Sequence of chain 1.A:
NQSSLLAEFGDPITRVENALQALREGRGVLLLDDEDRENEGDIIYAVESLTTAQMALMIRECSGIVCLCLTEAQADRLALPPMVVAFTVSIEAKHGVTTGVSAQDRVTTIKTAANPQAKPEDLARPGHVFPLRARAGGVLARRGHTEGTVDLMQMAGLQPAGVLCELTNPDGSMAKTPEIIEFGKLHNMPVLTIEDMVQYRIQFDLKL

Sequence of chain 2.A:
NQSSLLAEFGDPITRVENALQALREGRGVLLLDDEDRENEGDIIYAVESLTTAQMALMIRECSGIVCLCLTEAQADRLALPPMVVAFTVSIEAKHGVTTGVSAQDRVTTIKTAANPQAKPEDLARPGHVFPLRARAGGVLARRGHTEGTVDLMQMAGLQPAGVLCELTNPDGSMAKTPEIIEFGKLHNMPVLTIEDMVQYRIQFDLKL

Binding-site contacts:
Ligand atom C03 contacts residue N4O1 of chain 2.C at 1.3 Å.
Ligand atom C11 contacts residue N4O1 of chain 2.C at 1.8 Å.
Ligand atom O10 contacts residue FMT1 of chain 2.D at 2.1 Å.
Ligand atom P06 contacts residue MN1 of chain 2.E at 3.2 Å.
Ligand atom O12 contacts residue N4O1 of chain 2.C at 2.9 Å (h-bond).
Ligand atom O10 contacts residue MN1 of chain 2.E at 1.8 Å.
Ligand atom O08 contacts residue MN1 of chain 2.E at 2.2 Å.
Ligand atom O13 contacts residue FMT1 of chain 2.D at 2.4 Å (h-bond).
Ligand atom C11 contacts residue GLU175 of chain 2.A at 3.2 Å.
Ligand atom C01 contacts residue GLU175 of chain 2.A at 2.8 Å.
Ligand atom C11 contacts residue FMT1 of chain 2.D at 1.8 Å.
Ligand atom C03 contacts residue MN1 of chain 2.E at 3.0 Å.
Ligand atom O12 contacts residue FMT1 of chain 2.D at 0.7 Å.
Ligand atom O08 contacts residue N4O1 of chain 2.C at 0.2 Å (h-bond).
Ligand atom O07 contacts residue N4O1 of chain 2.C at 0.6 Å (h-bond).
Ligand atom C02 contacts residue MN1 of chain 2.E at 3.1 Å.
Ligand atom O09 contacts residue N4O1 of chain 2.C at 0.7 Å (h-bond).
Ligand atom O07 contacts residue FMT1 of chain 2.D at 2.9 Å (h-bond).
Ligand atom O14 contacts residue N4O1 of chain 2.C at 0.8 Å.
Ligand atom O08 contacts residue HIS154 of chain 2.A at 3.1 Å (h-bond).
Ligand atom C02 contacts residue N4O1 of chain 2.C at 1.1 Å.
Ligand atom O10 contacts residue GLU39 of chain 2.A at 3.0 Å (salt-bridge).
Ligand atom O05 contacts residue N4O1 of chain 2.C at 1.1 Å.
Ligand atom O12 contacts residue GLU39 of chain 2.A at 2.1 Å (salt-bridge).
Ligand atom C04 contacts residue FMT1 of chain 2.D at 3.0 Å.
Ligand atom O07 contacts residue ARG151 of chain 2.A at 2.9 Å (salt-bridge).
Ligand atom P06 contacts residue N4O1 of chain 2.C at 0.4 Å.
Ligand atom O14 contacts residue MN1 of chain 2.E at 2.5 Å.
Ligand atom O13 contacts residue HIS137 of chain 1.A at 2.7 Å (h-bond).
Ligand atom O10 contacts residue N4O1 of chain 2.C at 2.0 Å.
Ligand atom O07 contacts residue ARG38 of chain 2.A at 2.9 Å (salt-bridge).
Ligand atom O08 contacts residue ARG38 of chain 2.A at 3.2 Å (salt-bridge).
Ligand atom C04 contacts residue N4O1 of chain 2.C at 1.3 Å.
Ligand atom O14 contacts residue ASP43 of chain 2.A at 3.0 Å (salt-bridge).
Ligand atom O09 contacts residue THR155 of chain 2.A at 2.6 Å (h-bond).
Ligand atom C03 contacts residue FMT1 of chain 2.D at 2.1 Å.
Ligand atom C01 contacts residue N4O1 of chain 2.C at 1.2 Å.
Ligand atom O13 contacts residue N4O1 of chain 2.C at 2.2 Å (h-bond).
Ligand atom O09 contacts residue ARG151 of chain 2.A at 3.0 Å (salt-bridge).
Ligand atom C02 contacts residue GLU175 of chain 2.A at 3.2 Å.

This protein binds this small molecule.
Small molecule (SMILES): CC(=O)C(O)(COP(=O)(O)O)C(O)O